Sequence of chain 1.B:
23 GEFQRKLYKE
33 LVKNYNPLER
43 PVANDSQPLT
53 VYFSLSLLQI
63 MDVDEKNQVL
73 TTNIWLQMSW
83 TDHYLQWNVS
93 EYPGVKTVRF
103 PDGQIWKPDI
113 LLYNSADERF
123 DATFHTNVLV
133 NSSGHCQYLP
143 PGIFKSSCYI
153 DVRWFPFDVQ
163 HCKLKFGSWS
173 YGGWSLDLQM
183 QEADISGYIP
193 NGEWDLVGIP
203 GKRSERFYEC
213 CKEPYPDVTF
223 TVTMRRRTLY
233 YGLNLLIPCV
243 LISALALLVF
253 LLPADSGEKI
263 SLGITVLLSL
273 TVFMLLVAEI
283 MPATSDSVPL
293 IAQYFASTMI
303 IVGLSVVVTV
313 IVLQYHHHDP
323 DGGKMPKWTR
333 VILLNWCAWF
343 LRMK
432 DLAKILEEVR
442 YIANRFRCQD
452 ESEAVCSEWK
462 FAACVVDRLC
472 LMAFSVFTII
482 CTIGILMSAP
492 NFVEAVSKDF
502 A

A protein and the small-molecule ligand that binds it are described below.
Small molecule (SMILES): CC(=O)N[C@H]1[C@H](O[C@H]2[C@H](O)[C@@H](NC(C)=O)CO[C@@H]2CO)O[C@H](CO)[C@@H](O)[C@@H]1O

Binding-site contacts:
Ligand atom C3 contacts residue ASN133 of chain 1.B at 3.7 Å.
Ligand atom C5 contacts residue ASN133 of chain 1.B at 3.7 Å.
Ligand atom C8 contacts residue ASN133 of chain 1.B at 4.2 Å.
Ligand atom C1 contacts residue HIS137 of chain 1.B at 4.1 Å.
Ligand atom C1 contacts residue SER135 of chain 1.B at 3.3 Å.
Ligand atom C5 contacts residue HIS137 of chain 1.B at 3.7 Å.
Ligand atom C7 contacts residue SER135 of chain 1.B at 3.7 Å.
Ligand atom C6 contacts residue HIS137 of chain 1.B at 3.7 Å.
Ligand atom N2 contacts residue ASN133 of chain 1.B at 2.7 Å (h-bond).
Ligand atom C7 contacts residue ASN133 of chain 1.B at 3.1 Å.
Ligand atom C8 contacts residue SER135 of chain 1.B at 3.6 Å.
Ligand atom C8 contacts residue HIS137 of chain 1.B at 3.6 Å.
Ligand atom C7 contacts residue HIS137 of chain 1.B at 4.1 Å.
Ligand atom O6 contacts residue HIS137 of chain 1.B at 3.4 Å.
Ligand atom C4 contacts residue ASN133 of chain 1.B at 4.2 Å.
Ligand atom O4 contacts residue HIS137 of chain 1.B at 4.3 Å.
Ligand atom C2 contacts residue ASN133 of chain 1.B at 2.4 Å.
Ligand atom O5 contacts residue HIS137 of chain 1.B at 4.1 Å.
Ligand atom C3 contacts residue SER135 of chain 1.B at 3.9 Å.
Ligand atom O5 contacts residue ASN133 of chain 1.B at 2.4 Å (h-bond).
Ligand atom O7 contacts residue ASN133 of chain 1.B at 3.1 Å (h-bond).
Ligand atom C2 contacts residue SER135 of chain 1.B at 3.5 Å.
Ligand atom N2 contacts residue SER135 of chain 1.B at 2.8 Å (h-bond).
Ligand atom C1 contacts residue ASN133 of chain 1.B at 1.4 Å.